Sequence of chain 1.A:
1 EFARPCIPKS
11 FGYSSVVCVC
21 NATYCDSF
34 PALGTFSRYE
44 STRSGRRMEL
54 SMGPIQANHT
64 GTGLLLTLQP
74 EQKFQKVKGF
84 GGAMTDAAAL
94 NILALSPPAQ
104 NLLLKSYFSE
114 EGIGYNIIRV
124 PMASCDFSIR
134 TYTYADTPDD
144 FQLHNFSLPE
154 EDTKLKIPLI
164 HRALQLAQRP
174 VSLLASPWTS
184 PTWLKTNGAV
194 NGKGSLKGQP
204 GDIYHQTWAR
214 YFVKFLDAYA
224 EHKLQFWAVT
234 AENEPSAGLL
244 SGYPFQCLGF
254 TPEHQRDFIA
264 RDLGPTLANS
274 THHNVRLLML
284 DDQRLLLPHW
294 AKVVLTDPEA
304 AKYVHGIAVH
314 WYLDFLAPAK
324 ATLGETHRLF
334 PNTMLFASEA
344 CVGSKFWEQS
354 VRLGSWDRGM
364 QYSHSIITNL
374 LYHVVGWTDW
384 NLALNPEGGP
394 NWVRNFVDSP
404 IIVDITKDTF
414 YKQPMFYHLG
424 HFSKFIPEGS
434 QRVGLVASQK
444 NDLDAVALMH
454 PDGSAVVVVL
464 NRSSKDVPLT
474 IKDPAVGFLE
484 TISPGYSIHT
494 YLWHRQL

The small molecule below binds the protein below.
Small molecule (SMILES): OC1C(O)C(O)C(O)C(O)C1O

Binding-site contacts:
Ligand atom C4 contacts residue GLU342 of chain 1.A at 2.2 Å.
Ligand atom C3 contacts residue TYR315 of chain 1.A at 3.8 Å (hydrophobic).
Ligand atom O6 contacts residue ASN236 of chain 1.A at 2.7 Å (h-bond).
Ligand atom O2 contacts residue ASN398 of chain 1.A at 3.5 Å (h-bond).
Ligand atom C1 contacts residue GLU342 of chain 1.A at 3.1 Å.
Ligand atom C5 contacts residue GLU237 of chain 1.A at 3.3 Å.
Ligand atom O6 contacts residue TRP181 of chain 1.A at 3.4 Å (h-bond).
Ligand atom C2 contacts residue ASP129 of chain 1.A at 3.6 Å.
Ligand atom C2 contacts residue ASN398 of chain 1.A at 4.0 Å.
Ligand atom O3 contacts residue ASN398 of chain 1.A at 3.8 Å.
Ligand atom O3 contacts residue GLU342 of chain 1.A at 4.1 Å.
Ligand atom C1 contacts residue ASP129 of chain 1.A at 3.7 Å.
Ligand atom C3 contacts residue TRP383 of chain 1.A at 3.7 Å (hydrophobic).
Ligand atom O4 contacts residue GLU342 of chain 1.A at 3.5 Å (salt-bridge).
Ligand atom C2 contacts residue TRP383 of chain 1.A at 3.7 Å (hydrophobic).
Ligand atom C4 contacts residue GLU237 of chain 1.A at 4.2 Å.
Ligand atom O6 contacts residue GLU342 of chain 1.A at 2.6 Å (salt-bridge).
Ligand atom C6 contacts residue ASN236 of chain 1.A at 3.9 Å.
Ligand atom O1 contacts residue TRP383 of chain 1.A at 3.8 Å.
Ligand atom C3 contacts residue GLU342 of chain 1.A at 2.7 Å.
Ligand atom O1 contacts residue TRP181 of chain 1.A at 2.9 Å (h-bond).
Ligand atom C5 contacts residue GLU342 of chain 1.A at 1.5 Å.
Ligand atom O3 contacts residue CYS344 of chain 1.A at 3.8 Å.
Ligand atom C6 contacts residue GLU342 of chain 1.A at 2.7 Å.
Ligand atom O1 contacts residue ASP129 of chain 1.A at 2.6 Å (salt-bridge).
Ligand atom C6 contacts residue GLU237 of chain 1.A at 3.8 Å.
Ligand atom C6 contacts residue TRP181 of chain 1.A at 4.1 Å (hydrophobic).
Ligand atom O3 contacts residue VAL400 of chain 1.A at 4.0 Å.
Ligand atom C4 contacts residue TYR315 of chain 1.A at 3.4 Å (hydrophobic).
Ligand atom O2 contacts residue ASP129 of chain 1.A at 2.6 Å (salt-bridge).
Ligand atom C1 contacts residue TRP181 of chain 1.A at 3.9 Å (hydrophobic).
Ligand atom O4 contacts residue GLU237 of chain 1.A at 3.9 Å.
Ligand atom O1 contacts residue PHE248 of chain 1.A at 3.3 Å.
Ligand atom O2 contacts residue PHE130 of chain 1.A at 3.4 Å.
Ligand atom C1 contacts residue TRP383 of chain 1.A at 3.8 Å (hydrophobic).
Ligand atom C2 contacts residue GLU342 of chain 1.A at 3.5 Å.
Ligand atom O6 contacts residue GLU237 of chain 1.A at 3.8 Å.
Ligand atom O2 contacts residue TRP383 of chain 1.A at 3.0 Å (h-bond).
Ligand atom C5 contacts residue TYR315 of chain 1.A at 3.9 Å (hydrophobic).
Ligand atom C2 contacts residue PHE248 of chain 1.A at 4.0 Å (hydrophobic).